Sequence of chain 1.A:
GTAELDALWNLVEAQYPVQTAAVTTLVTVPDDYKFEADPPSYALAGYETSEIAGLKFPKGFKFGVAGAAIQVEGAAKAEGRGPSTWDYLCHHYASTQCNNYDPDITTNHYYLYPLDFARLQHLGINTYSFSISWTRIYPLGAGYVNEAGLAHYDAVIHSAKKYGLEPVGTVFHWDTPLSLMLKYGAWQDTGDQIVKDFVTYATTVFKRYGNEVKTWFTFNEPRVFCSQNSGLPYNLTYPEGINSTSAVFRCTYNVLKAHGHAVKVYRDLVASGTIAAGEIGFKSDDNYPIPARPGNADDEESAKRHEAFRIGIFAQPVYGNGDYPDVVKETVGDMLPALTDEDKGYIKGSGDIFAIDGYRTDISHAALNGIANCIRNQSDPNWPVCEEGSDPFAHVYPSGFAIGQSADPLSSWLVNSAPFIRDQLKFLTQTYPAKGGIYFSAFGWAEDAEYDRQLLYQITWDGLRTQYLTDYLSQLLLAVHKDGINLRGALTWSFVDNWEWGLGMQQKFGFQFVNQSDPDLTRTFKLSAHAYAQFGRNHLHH

Binding-site contacts:
Ligand atom O5 contacts residue THR24 of chain 1.A at 2.3 Å (h-bond).
Ligand atom C1 contacts residue THR24 of chain 1.A at 1.3 Å.
Ligand atom C2 contacts residue THR24 of chain 1.A at 2.6 Å.
Ligand atom C6 contacts residue THR24 of chain 1.A at 4.3 Å.
Ligand atom C2 contacts residue THR25 of chain 1.A at 4.0 Å.
Ligand atom C4 contacts residue THR24 of chain 1.A at 3.9 Å.
Ligand atom C3 contacts residue THR24 of chain 1.A at 3.5 Å.
Ligand atom C6 contacts residue THR20 of chain 1.A at 4.2 Å.
Ligand atom O6 contacts residue THR20 of chain 1.A at 3.8 Å.
Ligand atom C5 contacts residue THR24 of chain 1.A at 3.1 Å.
Ligand atom O2 contacts residue THR24 of chain 1.A at 3.6 Å (h-bond).

This protein binds this small molecule.
Small molecule (SMILES): OC[C@H]1O[C@H](O)[C@@H](O)[C@@H](O)[C@@H]1O